Binding-site contacts:
Ligand atom O1P contacts residue TYR302 of chain 1.B at 2.5 Å (h-bond).
Ligand atom C5 contacts residue ILE221 of chain 1.B at 3.6 Å (hydrophobic).
Ligand atom O2P contacts residue GLY278 of chain 1.B at 2.9 Å (h-bond).
Ligand atom O5' contacts residue GLY219 of chain 1.B at 3.6 Å.
Ligand atom N1 contacts residue GLU332 of chain 1.B at 3.0 Å (salt-bridge).
Ligand atom O6 contacts residue GLY304 of chain 1.B at 3.0 Å.
Ligand atom N7 contacts residue MET305 of chain 1.B at 2.9 Å (h-bond).
Ligand atom N3 contacts residue CYS222 of chain 1.B at 3.7 Å.
Ligand atom C4 contacts residue 8L71 of chain 1.N at 3.3 Å.
Ligand atom N7 contacts residue ILE221 of chain 1.B at 3.6 Å.
Ligand atom P contacts residue SER220 of chain 1.B at 3.6 Å.
Ligand atom O2P contacts residue SER279 of chain 1.B at 3.7 Å.
Ligand atom O3P contacts residue GLY257 of chain 1.B at 3.1 Å (h-bond).
Ligand atom O3P contacts residue SER220 of chain 1.B at 2.8 Å (h-bond).
Ligand atom C5 contacts residue 8L71 of chain 1.N at 3.5 Å.
Ligand atom N1 contacts residue 8L71 of chain 1.N at 3.4 Å.
Ligand atom C5' contacts residue TYR302 of chain 1.B at 3.7 Å (hydrophobic).
Ligand atom O6 contacts residue GLY333 of chain 1.B at 3.4 Å.
Ligand atom C2 contacts residue GLU332 of chain 1.B at 3.6 Å.
Ligand atom O3' contacts residue MET276 of chain 1.B at 3.6 Å.
Ligand atom C6 contacts residue GLY306 of chain 1.B at 3.3 Å.
Ligand atom O3' contacts residue ASP255 of chain 1.B at 2.2 Å (salt-bridge).
Ligand atom O6 contacts residue MET305 of chain 1.B at 3.2 Å (h-bond).
Ligand atom O3P contacts residue GLY219 of chain 1.B at 3.5 Å.
Ligand atom C2 contacts residue CYS222 of chain 1.B at 3.1 Å (hydrophobic).
Ligand atom N7 contacts residue GLY304 of chain 1.B at 3.5 Å.
Ligand atom N3 contacts residue 8L71 of chain 1.N at 3.2 Å.
Ligand atom O1P contacts residue SER279 of chain 1.B at 2.9 Å (h-bond).
Ligand atom C5 contacts residue MET305 of chain 1.B at 3.6 Å (hydrophobic).
Ligand atom C8 contacts residue MET72 of chain 1.B at 3.5 Å (hydrophobic).
Ligand atom C2' contacts residue ASP255 of chain 1.B at 3.6 Å.
Ligand atom O1P contacts residue SER220 of chain 1.B at 2.8 Å (h-bond).
Ligand atom O1P contacts residue GLY278 of chain 1.B at 3.6 Å.
Ligand atom O2' contacts residue ASP255 of chain 1.B at 2.4 Å (salt-bridge).
Ligand atom O2' contacts residue ASN194 of chain 1.B at 3.6 Å (h-bond).
Ligand atom C6 contacts residue 8L71 of chain 1.N at 3.6 Å.
Ligand atom O6 contacts residue GLY306 of chain 1.B at 2.7 Å (h-bond).
Ligand atom C3' contacts residue ASP255 of chain 1.B at 3.4 Å.
Ligand atom O5' contacts residue GLY256 of chain 1.B at 3.3 Å.
Ligand atom C2 contacts residue 8L71 of chain 1.N at 3.2 Å.

Sequence of chain 1.B:
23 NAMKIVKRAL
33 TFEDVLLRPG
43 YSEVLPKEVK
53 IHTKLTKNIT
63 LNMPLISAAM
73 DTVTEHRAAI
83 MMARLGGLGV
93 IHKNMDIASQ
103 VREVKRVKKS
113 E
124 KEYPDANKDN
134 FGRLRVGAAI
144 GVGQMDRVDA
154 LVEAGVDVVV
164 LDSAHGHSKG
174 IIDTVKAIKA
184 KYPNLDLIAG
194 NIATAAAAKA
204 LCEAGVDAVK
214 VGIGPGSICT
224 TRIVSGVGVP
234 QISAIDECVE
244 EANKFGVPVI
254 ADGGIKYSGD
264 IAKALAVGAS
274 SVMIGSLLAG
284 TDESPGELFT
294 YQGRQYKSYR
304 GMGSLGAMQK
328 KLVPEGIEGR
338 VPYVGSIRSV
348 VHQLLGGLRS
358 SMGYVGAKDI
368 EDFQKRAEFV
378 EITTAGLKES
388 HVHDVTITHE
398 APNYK

This protein binds this small molecule.
Small molecule (SMILES): O=c1[nH]cnc2c1ncn2[C@@H]1O[C@H](COP(=O)(O)O)[C@@H](O)[C@H]1O